Sequence of chain 1.B:
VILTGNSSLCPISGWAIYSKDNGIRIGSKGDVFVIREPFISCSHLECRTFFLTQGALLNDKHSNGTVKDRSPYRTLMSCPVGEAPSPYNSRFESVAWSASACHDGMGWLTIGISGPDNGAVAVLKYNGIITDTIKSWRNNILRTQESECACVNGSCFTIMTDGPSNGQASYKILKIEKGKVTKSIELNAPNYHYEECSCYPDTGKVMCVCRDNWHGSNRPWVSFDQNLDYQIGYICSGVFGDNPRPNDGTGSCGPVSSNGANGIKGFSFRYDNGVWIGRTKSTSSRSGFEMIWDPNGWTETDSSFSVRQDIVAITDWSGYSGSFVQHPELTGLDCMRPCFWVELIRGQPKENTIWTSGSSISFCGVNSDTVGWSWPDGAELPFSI

Sequence of chain 1.A:
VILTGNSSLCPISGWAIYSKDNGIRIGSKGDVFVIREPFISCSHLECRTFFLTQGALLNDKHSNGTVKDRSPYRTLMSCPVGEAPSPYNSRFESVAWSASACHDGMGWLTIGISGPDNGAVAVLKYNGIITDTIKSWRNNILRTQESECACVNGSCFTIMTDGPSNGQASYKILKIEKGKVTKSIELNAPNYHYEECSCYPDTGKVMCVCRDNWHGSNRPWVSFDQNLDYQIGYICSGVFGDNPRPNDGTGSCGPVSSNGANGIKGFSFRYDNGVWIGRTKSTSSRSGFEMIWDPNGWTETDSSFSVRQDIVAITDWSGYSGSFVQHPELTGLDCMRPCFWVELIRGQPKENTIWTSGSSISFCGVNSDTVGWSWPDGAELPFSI

A protein and the small-molecule ligand that binds it are described below.
Small molecule (SMILES): CC(=O)N[C@@H]1[C@@H](O)[C@H](O)[C@@H](CO)O[C@H]1O

Binding-site contacts:
Ligand atom N2 contacts residue ASN64 of chain 1.A at 3.0 Å (h-bond).
Ligand atom O5 contacts residue ASN64 of chain 1.A at 2.4 Å (h-bond).
Ligand atom O7 contacts residue GLU380 of chain 1.B at 4.3 Å.
Ligand atom C7 contacts residue ASN64 of chain 1.A at 3.5 Å.
Ligand atom C5 contacts residue ASN64 of chain 1.A at 3.7 Å.
Ligand atom O7 contacts residue ASN64 of chain 1.A at 3.6 Å.
Ligand atom O5 contacts residue GLY65 of chain 1.A at 4.4 Å.
Ligand atom C2 contacts residue ASN64 of chain 1.A at 2.5 Å.
Ligand atom C1 contacts residue ASN64 of chain 1.A at 1.5 Å.
Ligand atom C3 contacts residue ASN64 of chain 1.A at 3.9 Å.
Ligand atom C4 contacts residue ASN64 of chain 1.A at 4.2 Å.